Sequence of chain 1.C:
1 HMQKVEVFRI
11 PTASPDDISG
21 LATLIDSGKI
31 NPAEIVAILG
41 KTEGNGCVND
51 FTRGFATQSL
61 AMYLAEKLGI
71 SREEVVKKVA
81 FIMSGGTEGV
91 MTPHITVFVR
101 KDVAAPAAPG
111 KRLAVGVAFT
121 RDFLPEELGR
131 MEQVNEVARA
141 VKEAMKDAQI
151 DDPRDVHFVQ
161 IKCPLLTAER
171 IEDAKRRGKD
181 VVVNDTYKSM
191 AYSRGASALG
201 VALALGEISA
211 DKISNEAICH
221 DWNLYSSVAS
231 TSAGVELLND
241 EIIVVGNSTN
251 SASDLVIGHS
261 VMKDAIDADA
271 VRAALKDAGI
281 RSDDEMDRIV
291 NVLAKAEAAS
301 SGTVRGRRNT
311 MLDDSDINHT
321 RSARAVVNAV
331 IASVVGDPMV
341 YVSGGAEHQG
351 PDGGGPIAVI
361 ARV

This protein binds this small molecule.
Small molecule (SMILES): OCCCO

Binding-site contacts:
Ligand atom O3 contacts residue HIS157 of chain 1.C at 4.4 Å.
Ligand atom C2 contacts residue HIS259 of chain 1.C at 4.5 Å.
Ligand atom C1 contacts residue VAL228 of chain 1.C at 4.3 Å (hydrophobic).
Ligand atom C3 contacts residue HIS259 of chain 1.C at 3.8 Å.
Ligand atom C2 contacts residue PRO153 of chain 1.C at 3.2 Å (hydrophobic).
Ligand atom O3 contacts residue VAL156 of chain 1.C at 3.1 Å (h-bond).
Ligand atom C1 contacts residue VAL156 of chain 1.C at 4.2 Å (hydrophobic).
Ligand atom O1 contacts residue VAL228 of chain 1.C at 3.9 Å.
Ligand atom C3 contacts residue ARG154 of chain 1.C at 3.6 Å.
Ligand atom C2 contacts residue VAL228 of chain 1.C at 3.8 Å (hydrophobic).
Ligand atom C1 contacts residue LEU205 of chain 1.C at 4.5 Å (hydrophobic).
Ligand atom O1 contacts residue GLU207 of chain 1.C at 2.8 Å (salt-bridge).
Ligand atom O1 contacts residue SER227 of chain 1.C at 4.1 Å.
Ligand atom C2 contacts residue VAL156 of chain 1.C at 2.9 Å (hydrophobic).
Ligand atom C1 contacts residue GLU207 of chain 1.C at 3.7 Å.
Ligand atom O3 contacts residue ASP155 of chain 1.C at 4.5 Å.
Ligand atom O3 contacts residue ARG154 of chain 1.C at 2.7 Å (salt-bridge).
Ligand atom C3 contacts residue VAL156 of chain 1.C at 3.6 Å (hydrophobic).
Ligand atom C3 contacts residue VAL228 of chain 1.C at 4.5 Å (hydrophobic).
Ligand atom O3 contacts residue HIS259 of chain 1.C at 3.4 Å.
Ligand atom C1 contacts residue PRO153 of chain 1.C at 3.7 Å (hydrophobic).
Ligand atom C3 contacts residue PRO153 of chain 1.C at 4.0 Å (hydrophobic).
Ligand atom C2 contacts residue ARG154 of chain 1.C at 4.1 Å.
Ligand atom O3 contacts residue PRO153 of chain 1.C at 4.2 Å.